Binding-site contacts:
Ligand atom C4 contacts residue HIS5 of chain 1.D at 3.7 Å.
Ligand atom O1 contacts residue SER9 of chain 2.C at 3.9 Å.
Ligand atom C7 contacts residue HIS5 of chain 1.D at 3.6 Å.
Ligand atom C2 contacts residue LEU11 of chain 2.D at 4.1 Å (hydrophobic).
Ligand atom C4 contacts residue LEU11 of chain 2.D at 3.8 Å (hydrophobic).
Ligand atom C3 contacts residue LEU11 of chain 2.D at 4.1 Å (hydrophobic).
Ligand atom C1 contacts residue CYS6 of chain 2.C at 3.3 Å (hydrophobic).
Ligand atom C7 contacts residue LEU16 of chain 2.C at 3.9 Å (hydrophobic).
Ligand atom C5 contacts residue HIS10 of chain 2.D at 4.2 Å.
Ligand atom C5 contacts residue CYS7 of chain 2.D at 4.2 Å (hydrophobic).
Ligand atom C5 contacts residue LEU11 of chain 2.D at 3.5 Å (hydrophobic).
Ligand atom C6 contacts residue CYS6 of chain 2.C at 3.2 Å (hydrophobic).
Ligand atom C5 contacts residue HIS5 of chain 1.D at 4.2 Å.
Ligand atom C7 contacts residue ALA14 of chain 2.D at 3.7 Å (hydrophobic).
Ligand atom O1 contacts residue CYS6 of chain 2.C at 2.6 Å (h-bond).
Ligand atom C1 contacts residue LEU11 of chain 2.D at 3.7 Å (hydrophobic).
Ligand atom C6 contacts residue VAL2 of chain 1.D at 4.1 Å (hydrophobic).
Ligand atom O1 contacts residue ILE10 of chain 2.C at 3.6 Å.
Ligand atom C6 contacts residue CYS7 of chain 2.D at 4.0 Å (hydrophobic).
Ligand atom O1 contacts residue CYS11 of chain 2.C at 3.0 Å (h-bond).
Ligand atom O1 contacts residue LEU11 of chain 2.D at 4.4 Å.
Ligand atom C4 contacts residue HIS10 of chain 2.D at 4.2 Å.
Ligand atom C6 contacts residue LEU11 of chain 2.D at 3.5 Å (hydrophobic).
Ligand atom O1 contacts residue VAL2 of chain 1.D at 4.2 Å.
Ligand atom C2 contacts residue CYS11 of chain 2.C at 3.9 Å (hydrophobic).
Ligand atom C3 contacts residue HIS5 of chain 1.D at 3.8 Å.
Ligand atom C1 contacts residue CYS11 of chain 2.C at 4.1 Å (hydrophobic).

Sequence of chain 2.D:
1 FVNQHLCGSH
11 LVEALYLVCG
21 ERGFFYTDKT

Sequence of chain 2.C:
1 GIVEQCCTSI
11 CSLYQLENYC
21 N

This small molecule binds to this protein.
Small molecule (SMILES): Cc1cccc(O)c1

Sequence of chain 1.D:
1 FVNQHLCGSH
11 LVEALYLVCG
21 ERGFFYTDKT